A protein and the small-molecule ligand that binds it are described below.
Small molecule (SMILES): O=P(O)(O)OC[C@H]1O[C@@](CO)(OP(=O)(O)O)[C@@H](O)[C@@H]1O

Sequence of chain 2.A:
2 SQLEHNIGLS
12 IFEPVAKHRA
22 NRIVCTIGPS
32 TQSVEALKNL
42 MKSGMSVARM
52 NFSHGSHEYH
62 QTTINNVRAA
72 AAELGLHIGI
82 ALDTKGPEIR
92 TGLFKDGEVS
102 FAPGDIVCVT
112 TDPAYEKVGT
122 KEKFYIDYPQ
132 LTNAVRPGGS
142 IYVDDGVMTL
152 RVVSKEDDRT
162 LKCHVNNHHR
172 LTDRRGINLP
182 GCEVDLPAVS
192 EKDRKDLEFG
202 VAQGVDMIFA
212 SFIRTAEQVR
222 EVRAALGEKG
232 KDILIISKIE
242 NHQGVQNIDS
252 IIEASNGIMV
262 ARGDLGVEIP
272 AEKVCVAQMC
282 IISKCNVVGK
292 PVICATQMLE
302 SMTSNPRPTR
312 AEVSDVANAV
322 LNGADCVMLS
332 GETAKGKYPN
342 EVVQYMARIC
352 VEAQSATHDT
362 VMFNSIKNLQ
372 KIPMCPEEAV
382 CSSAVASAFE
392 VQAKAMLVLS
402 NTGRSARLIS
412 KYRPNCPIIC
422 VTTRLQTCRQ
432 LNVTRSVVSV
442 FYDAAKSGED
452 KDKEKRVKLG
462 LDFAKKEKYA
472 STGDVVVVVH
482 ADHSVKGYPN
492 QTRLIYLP

Binding-site contacts:
Ligand atom O4P contacts residue THR403 of chain 2.A at 3.7 Å.
Ligand atom O4 contacts residue HIS481 of chain 2.A at 3.4 Å.
Ligand atom O1 contacts residue GLY488 of chain 2.A at 2.8 Å (h-bond).
Ligand atom C1 contacts residue TYR489 of chain 2.A at 3.9 Å (hydrophobic).
Ligand atom O5P contacts residue SER401 of chain 2.A at 3.7 Å.
Ligand atom C5 contacts residue PRO490 of chain 2.A at 3.9 Å (hydrophobic).
Ligand atom C6 contacts residue LEU400 of chain 2.A at 3.4 Å (hydrophobic).
Ligand atom O4P contacts residue ARG405 of chain 2.A at 3.7 Å.
Ligand atom O5P contacts residue THR403 of chain 2.A at 2.9 Å (h-bond).
Ligand atom O3 contacts residue ALA482 of chain 2.A at 3.1 Å (h-bond).
Ligand atom C5 contacts residue LEU400 of chain 2.A at 3.8 Å (hydrophobic).
Ligand atom P2 contacts residue SER406 of chain 2.A at 3.7 Å.
Ligand atom O1 contacts residue LYS487 of chain 2.A at 3.3 Å.
Ligand atom C3 contacts residue ALA482 of chain 2.A at 3.4 Å (hydrophobic).
Ligand atom O2 contacts residue ASN402 of chain 2.A at 3.7 Å.
Ligand atom C1 contacts residue GLY488 of chain 2.A at 3.6 Å.
Ligand atom C5 contacts residue TYR489 of chain 2.A at 3.8 Å (hydrophobic).
Ligand atom O1P contacts residue ARG457 of chain 2.A at 3.0 Å (salt-bridge).
Ligand atom O4P contacts residue SER401 of chain 2.A at 2.6 Å (h-bond).
Ligand atom O2P contacts residue ARG457 of chain 2.A at 2.8 Å (salt-bridge).
Ligand atom O3 contacts residue HIS481 of chain 2.A at 3.6 Å.
Ligand atom O6P contacts residue THR403 of chain 2.A at 2.9 Å (h-bond).
Ligand atom P2 contacts residue SER401 of chain 2.A at 3.7 Å.
Ligand atom P1 contacts residue ARG457 of chain 2.A at 3.8 Å.
Ligand atom O4P contacts residue SER406 of chain 2.A at 2.7 Å (h-bond).
Ligand atom C4 contacts residue LEU400 of chain 2.A at 3.2 Å (hydrophobic).
Ligand atom O2P contacts residue ASN402 of chain 2.A at 2.9 Å (h-bond).
Ligand atom P2 contacts residue THR403 of chain 2.A at 3.4 Å.
Ligand atom O3 contacts residue LYS454 of chain 2.A at 3.7 Å.
Ligand atom O5P contacts residue ASN402 of chain 2.A at 2.7 Å (h-bond).
Ligand atom O4 contacts residue LEU400 of chain 2.A at 2.6 Å (h-bond).
Ligand atom O1P contacts residue LYS454 of chain 2.A at 2.7 Å (salt-bridge).
Ligand atom O5 contacts residue TYR489 of chain 2.A at 3.4 Å (h-bond).
Ligand atom P1 contacts residue LYS454 of chain 2.A at 3.8 Å.
Ligand atom O4 contacts residue PRO490 of chain 2.A at 3.5 Å.
Ligand atom O6P contacts residue ARG405 of chain 2.A at 3.5 Å.
Ligand atom C1 contacts residue ALA482 of chain 2.A at 3.5 Å (hydrophobic).
Ligand atom O5 contacts residue GLY488 of chain 2.A at 3.9 Å.
Ligand atom C1 contacts residue VAL486 of chain 2.A at 3.6 Å (hydrophobic).
Ligand atom O6 contacts residue SER406 of chain 2.A at 3.7 Å.